Binding-site contacts:
Ligand atom O1 contacts residue GLU361 of chain 2.B at 3.2 Å (salt-bridge).
Ligand atom O1 contacts residue GLU353 of chain 2.B at 3.4 Å (salt-bridge).
Ligand atom O4 contacts residue ASP356 of chain 2.B at 3.0 Å (salt-bridge).
Ligand atom C3 contacts residue VAL354 of chain 2.B at 3.7 Å (hydrophobic).
Ligand atom C6 contacts residue ASP356 of chain 2.B at 3.4 Å.
Ligand atom O4 contacts residue VAL354 of chain 2.B at 4.5 Å.
Ligand atom O6 contacts residue ARG355 of chain 2.B at 4.1 Å.
Ligand atom C4 contacts residue VAL354 of chain 2.B at 4.4 Å (hydrophobic).
Ligand atom C5 contacts residue VAL354 of chain 2.B at 4.2 Å (hydrophobic).
Ligand atom C4 contacts residue ASP356 of chain 2.B at 4.2 Å.
Ligand atom C5 contacts residue ASP356 of chain 2.B at 4.0 Å.
Ligand atom C5 contacts residue ARG355 of chain 2.B at 3.8 Å.
Ligand atom O2 contacts residue GLU353 of chain 2.B at 2.4 Å (salt-bridge).
Ligand atom O3 contacts residue VAL354 of chain 2.B at 4.4 Å.
Ligand atom O1 contacts residue VAL354 of chain 2.B at 4.4 Å.
Ligand atom O6 contacts residue ASP356 of chain 2.B at 4.1 Å.
Ligand atom O1 contacts residue ARG355 of chain 2.B at 3.8 Å.
Ligand atom C1 contacts residue GLU353 of chain 2.B at 3.8 Å.
Ligand atom C1 contacts residue GLU361 of chain 2.B at 4.0 Å.
Ligand atom C2 contacts residue GLU353 of chain 2.B at 3.5 Å.
Ligand atom C6 contacts residue ARG355 of chain 2.B at 4.2 Å.
Ligand atom O5 contacts residue ARG355 of chain 2.B at 4.2 Å.

Sequence of chain 2.B:
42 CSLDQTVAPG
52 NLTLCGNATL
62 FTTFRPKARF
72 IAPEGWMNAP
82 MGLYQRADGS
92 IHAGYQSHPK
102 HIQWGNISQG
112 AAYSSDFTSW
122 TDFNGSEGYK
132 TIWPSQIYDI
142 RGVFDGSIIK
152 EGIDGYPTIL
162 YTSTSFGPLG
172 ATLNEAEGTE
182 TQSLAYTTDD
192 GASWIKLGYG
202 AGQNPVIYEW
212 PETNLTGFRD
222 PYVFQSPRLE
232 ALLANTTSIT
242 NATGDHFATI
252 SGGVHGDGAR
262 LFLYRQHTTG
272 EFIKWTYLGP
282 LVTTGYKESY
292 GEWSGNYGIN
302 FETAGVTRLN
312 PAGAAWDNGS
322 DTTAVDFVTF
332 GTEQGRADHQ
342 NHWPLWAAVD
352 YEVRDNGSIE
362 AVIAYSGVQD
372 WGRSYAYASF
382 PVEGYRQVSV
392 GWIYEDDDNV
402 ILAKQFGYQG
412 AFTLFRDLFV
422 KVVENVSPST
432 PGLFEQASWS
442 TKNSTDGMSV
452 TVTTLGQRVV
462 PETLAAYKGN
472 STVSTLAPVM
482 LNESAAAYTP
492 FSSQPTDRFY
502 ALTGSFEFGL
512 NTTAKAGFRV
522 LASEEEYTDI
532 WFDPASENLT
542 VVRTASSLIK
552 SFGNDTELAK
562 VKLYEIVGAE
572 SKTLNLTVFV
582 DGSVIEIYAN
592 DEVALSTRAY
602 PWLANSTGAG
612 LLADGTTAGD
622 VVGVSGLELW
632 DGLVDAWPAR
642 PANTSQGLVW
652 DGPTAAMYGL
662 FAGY

A small-molecule ligand and the protein it binds are described below.
Small molecule (SMILES): OC[C@H]1O[C@H](O)[C@H](O)[C@@H](O)[C@@H]1O